Binding-site contacts:
Ligand atom C2 contacts residue LYS393 of chain 1.A at 3.6 Å.
Ligand atom O22 contacts residue PHE353 of chain 1.A at 3.6 Å.
Ligand atom C21 contacts residue PHE353 of chain 1.A at 3.5 Å (hydrophobic).
Ligand atom O22 contacts residue HIS280 of chain 1.A at 3.0 Å (h-bond).
Ligand atom C24 contacts residue LEU399 of chain 1.A at 3.5 Å (hydrophobic).
Ligand atom N17 contacts residue PHE396 of chain 1.A at 3.8 Å.
Ligand atom C5 contacts residue CO1 of chain 1.B at 3.6 Å.
Ligand atom O22 contacts residue GLU366 of chain 1.A at 3.0 Å (salt-bridge).
Ligand atom C29 contacts residue MET307 of chain 1.A at 3.5 Å (hydrophobic).
Ligand atom O8 contacts residue CO1 of chain 1.B at 2.1 Å.
Ligand atom C2 contacts residue SER239 of chain 1.A at 3.6 Å.
Ligand atom C19 contacts residue PHE396 of chain 1.A at 3.7 Å (hydrophobic).
Ligand atom C11 contacts residue PHE391 of chain 1.A at 3.3 Å (hydrophobic).
Ligand atom C11 contacts residue GLY392 of chain 1.A at 3.7 Å.
Ligand atom C13 contacts residue PHE396 of chain 1.A at 3.5 Å (hydrophobic).
Ligand atom C13 contacts residue PHE353 of chain 1.A at 3.7 Å (hydrophobic).
Ligand atom C4 contacts residue HIS280 of chain 1.A at 3.6 Å.
Ligand atom C16 contacts residue PHE353 of chain 1.A at 3.6 Å (hydrophobic).
Ligand atom O7 contacts residue PHE396 of chain 1.A at 3.4 Å.
Ligand atom C4 contacts residue CO1 of chain 1.B at 3.1 Å.
Ligand atom C28 contacts residue MET307 of chain 1.A at 3.6 Å (hydrophobic).
Ligand atom O8 contacts residue HIS280 of chain 1.A at 3.2 Å (h-bond).
Ligand atom C1 contacts residue SER239 of chain 1.A at 3.7 Å.
Ligand atom C5 contacts residue HIS280 of chain 1.A at 3.6 Å.
Ligand atom O8 contacts residue HIS198 of chain 1.A at 3.1 Å (h-bond).
Ligand atom C1 contacts residue LYS393 of chain 1.A at 3.6 Å.
Ligand atom C9 contacts residue CO1 of chain 1.B at 3.1 Å.
Ligand atom C14 contacts residue PHE396 of chain 1.A at 3.6 Å (hydrophobic).
Ligand atom C14 contacts residue PHE353 of chain 1.A at 3.3 Å (hydrophobic).
Ligand atom C24 contacts residue ASN395 of chain 1.A at 3.6 Å.
Ligand atom C3 contacts residue PRO252 of chain 1.A at 3.5 Å (hydrophobic).
Ligand atom C12 contacts residue PHE396 of chain 1.A at 3.6 Å (hydrophobic).
Ligand atom C9 contacts residue PHE391 of chain 1.A at 3.8 Å (hydrophobic).
Ligand atom C10 contacts residue PHE353 of chain 1.A at 3.4 Å (hydrophobic).
Ligand atom C15 contacts residue PHE353 of chain 1.A at 3.1 Å (hydrophobic).
Ligand atom O22 contacts residue CO1 of chain 1.B at 2.0 Å.
Ligand atom C1 contacts residue ASN254 of chain 1.A at 3.4 Å.
Ligand atom C12 contacts residue GLY392 of chain 1.A at 3.1 Å.
Ligand atom O8 contacts residue VAL200 of chain 1.A at 3.8 Å.
Ligand atom C9 contacts residue HIS280 of chain 1.A at 3.6 Å.

Sequence of chain 1.A:
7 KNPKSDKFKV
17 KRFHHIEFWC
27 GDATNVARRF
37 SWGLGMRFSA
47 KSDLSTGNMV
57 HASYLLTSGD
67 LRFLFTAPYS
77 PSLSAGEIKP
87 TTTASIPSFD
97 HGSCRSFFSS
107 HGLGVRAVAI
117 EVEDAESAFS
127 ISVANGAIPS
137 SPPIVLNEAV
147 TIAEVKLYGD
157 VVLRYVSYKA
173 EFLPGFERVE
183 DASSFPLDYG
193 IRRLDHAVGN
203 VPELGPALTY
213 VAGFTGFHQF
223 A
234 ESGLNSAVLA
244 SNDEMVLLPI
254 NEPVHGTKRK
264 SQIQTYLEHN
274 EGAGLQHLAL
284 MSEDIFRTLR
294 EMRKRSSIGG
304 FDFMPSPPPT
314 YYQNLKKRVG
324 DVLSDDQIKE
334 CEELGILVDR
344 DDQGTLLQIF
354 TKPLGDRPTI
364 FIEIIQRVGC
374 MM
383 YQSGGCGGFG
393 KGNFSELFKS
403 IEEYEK

The protein below binds the small molecule below.
Small molecule (SMILES): Cc1c(C(=O)C2=C(O)CCCC2=O)ccc2nc(C)n(-c3ccccc3)c(=O)c12